Sequence of chain 1.C:
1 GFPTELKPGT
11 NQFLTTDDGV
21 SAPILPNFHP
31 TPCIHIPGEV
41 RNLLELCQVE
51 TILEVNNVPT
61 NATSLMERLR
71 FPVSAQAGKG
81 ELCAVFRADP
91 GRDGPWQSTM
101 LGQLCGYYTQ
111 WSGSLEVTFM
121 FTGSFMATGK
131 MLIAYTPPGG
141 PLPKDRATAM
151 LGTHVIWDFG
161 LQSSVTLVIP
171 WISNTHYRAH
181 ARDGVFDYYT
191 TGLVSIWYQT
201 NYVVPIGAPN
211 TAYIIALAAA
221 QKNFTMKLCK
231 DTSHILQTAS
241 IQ

Sequence of chain 2.C:
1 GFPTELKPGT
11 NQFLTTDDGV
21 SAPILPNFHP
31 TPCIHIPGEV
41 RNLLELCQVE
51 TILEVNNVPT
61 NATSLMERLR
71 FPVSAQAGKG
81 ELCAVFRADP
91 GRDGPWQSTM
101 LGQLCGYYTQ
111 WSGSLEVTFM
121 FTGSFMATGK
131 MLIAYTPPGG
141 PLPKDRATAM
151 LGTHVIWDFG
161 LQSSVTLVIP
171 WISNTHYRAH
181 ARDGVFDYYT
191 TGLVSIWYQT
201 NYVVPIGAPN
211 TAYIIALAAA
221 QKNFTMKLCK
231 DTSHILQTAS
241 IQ

Sequence of chain 1.A:
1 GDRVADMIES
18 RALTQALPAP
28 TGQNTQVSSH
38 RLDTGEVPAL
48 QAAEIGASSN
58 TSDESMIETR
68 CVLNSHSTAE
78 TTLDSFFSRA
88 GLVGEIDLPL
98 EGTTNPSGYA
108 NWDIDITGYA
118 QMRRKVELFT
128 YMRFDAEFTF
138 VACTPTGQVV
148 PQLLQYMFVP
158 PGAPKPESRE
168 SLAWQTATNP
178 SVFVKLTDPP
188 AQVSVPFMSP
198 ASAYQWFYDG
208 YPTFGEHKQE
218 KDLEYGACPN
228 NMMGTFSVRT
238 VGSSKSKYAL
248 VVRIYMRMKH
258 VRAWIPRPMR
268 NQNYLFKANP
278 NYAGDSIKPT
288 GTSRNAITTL

Binding-site contacts:
Ligand atom CAB contacts residue PHE135 of chain 1.A at 3.8 Å (hydrophobic).
Ligand atom CAG contacts residue GLN202 of chain 1.A at 3.5 Å.
Ligand atom OAW contacts residue MET195 of chain 1.A at 3.5 Å.
Ligand atom OAD contacts residue ASP112 of chain 1.A at 3.4 Å.
Ligand atom CBB contacts residue ASN228 of chain 1.A at 3.7 Å.
Ligand atom NBE contacts residue TRP203 of chain 1.A at 3.8 Å.
Ligand atom NAC contacts residue ALA275 of chain 1.A at 3.5 Å.
Ligand atom CAQ contacts residue ILE113 of chain 1.A at 3.9 Å (hydrophobic).
Ligand atom CAK contacts residue PHE155 of chain 1.A at 2.9 Å (hydrophobic).
Ligand atom OAD contacts residue ILE113 of chain 1.A at 3.1 Å (h-bond).
Ligand atom CAR contacts residue TYR201 of chain 1.A at 3.2 Å (hydrophobic).
Ligand atom CAM contacts residue PRO177 of chain 1.A at 3.6 Å (hydrophobic).
Ligand atom CAL contacts residue THR114 of chain 1.A at 3.8 Å.
Ligand atom CAN contacts residue PHE135 of chain 1.A at 3.4 Å (hydrophobic).
Ligand atom CAZ contacts residue VAL192 of chain 1.A at 3.6 Å (hydrophobic).
Ligand atom CAB contacts residue PHE131 of chain 1.A at 3.8 Å (hydrophobic).
Ligand atom CBA contacts residue ILE111 of chain 1.A at 3.7 Å (hydrophobic).
Ligand atom CAS contacts residue TYR201 of chain 1.A at 3.7 Å (hydrophobic).
Ligand atom OAW contacts residue ILE111 of chain 1.A at 3.2 Å.
Ligand atom CAA contacts residue VAL179 of chain 1.A at 3.1 Å (hydrophobic).
Ligand atom CAA contacts residue PRO177 of chain 1.A at 3.5 Å (hydrophobic).
Ligand atom CAS contacts residue ASN228 of chain 1.A at 3.8 Å.
Ligand atom CAH contacts residue PHE135 of chain 1.A at 3.4 Å (hydrophobic).
Ligand atom CAA contacts residue TYR153 of chain 1.A at 3.9 Å (hydrophobic).
Ligand atom NAC contacts residue THR114 of chain 1.A at 3.1 Å (h-bond).
Ligand atom CAA contacts residue SER178 of chain 1.A at 3.5 Å.
Ligand atom CAF contacts residue TRP203 of chain 1.A at 3.7 Å (hydrophobic).
Ligand atom CAI contacts residue PHE155 of chain 1.A at 3.1 Å (hydrophobic).
Ligand atom CAG contacts residue ASN228 of chain 1.A at 3.3 Å.
Ligand atom OAV contacts residue VAL190 of chain 1.A at 3.9 Å.
Ligand atom CAJ contacts residue PHE135 of chain 1.A at 3.1 Å (hydrophobic).
Ligand atom CAF contacts residue ASN228 of chain 1.A at 3.8 Å.
Ligand atom CAH contacts residue VAL192 of chain 1.A at 3.5 Å (hydrophobic).
Ligand atom CAM contacts residue PHE155 of chain 1.A at 3.8 Å (hydrophobic).
Ligand atom NAT contacts residue PHE155 of chain 1.A at 3.6 Å.
Ligand atom CAE contacts residue PHE137 of chain 1.A at 3.9 Å (hydrophobic).
Ligand atom CAF contacts residue GLN202 of chain 1.A at 3.5 Å.
Ligand atom CAY contacts residue THR114 of chain 1.A at 3.8 Å.
Ligand atom CAR contacts residue ASN228 of chain 1.A at 3.7 Å.
Ligand atom CAJ contacts residue VAL192 of chain 1.A at 3.7 Å (hydrophobic).

This small molecule binds to this protein.
Small molecule (SMILES): CCO/N=C/c1ccc(OCC[C@@H](C)CCN2CCN(c3ccnc(N)c3)C2=O)cc1